This protein binds this small molecule.
Small molecule (SMILES): CC(=O)N[C@H]1[C@H](O[C@H]2[C@H](O)[C@@H](NC(C)=O)CO[C@@H]2CO)O[C@H](CO)[C@@H](O)[C@@H]1O

Sequence of chain 1.I:
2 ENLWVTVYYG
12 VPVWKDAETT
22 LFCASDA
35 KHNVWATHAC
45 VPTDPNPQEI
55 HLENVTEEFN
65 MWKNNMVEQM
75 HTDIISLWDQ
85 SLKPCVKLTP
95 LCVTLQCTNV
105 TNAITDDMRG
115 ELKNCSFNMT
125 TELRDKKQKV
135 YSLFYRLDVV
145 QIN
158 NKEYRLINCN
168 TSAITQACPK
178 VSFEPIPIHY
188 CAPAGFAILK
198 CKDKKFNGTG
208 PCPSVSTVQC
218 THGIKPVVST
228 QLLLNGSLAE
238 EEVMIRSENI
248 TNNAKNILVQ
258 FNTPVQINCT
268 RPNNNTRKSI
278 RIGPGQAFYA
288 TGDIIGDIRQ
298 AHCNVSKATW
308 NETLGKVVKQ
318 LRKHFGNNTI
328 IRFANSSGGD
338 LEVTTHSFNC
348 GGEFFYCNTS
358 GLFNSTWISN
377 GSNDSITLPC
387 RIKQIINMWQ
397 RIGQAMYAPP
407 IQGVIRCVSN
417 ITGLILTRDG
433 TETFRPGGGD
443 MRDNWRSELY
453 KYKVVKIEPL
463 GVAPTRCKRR

Binding-site contacts:
Ligand atom O6 contacts residue ILE292 of chain 1.I at 3.2 Å.
Ligand atom C4 contacts residue ASN271 of chain 1.I at 4.2 Å.
Ligand atom O7 contacts residue ASN271 of chain 1.I at 3.7 Å.
Ligand atom N2 contacts residue ASN271 of chain 1.I at 3.0 Å (h-bond).
Ligand atom O5 contacts residue ILE292 of chain 1.I at 3.7 Å.
Ligand atom C1 contacts residue ILE292 of chain 1.I at 4.3 Å (hydrophobic).
Ligand atom O5 contacts residue ASN271 of chain 1.I at 2.3 Å (h-bond).
Ligand atom O6 contacts residue THR273 of chain 1.I at 3.7 Å.
Ligand atom C3 contacts residue ASN271 of chain 1.I at 3.8 Å.
Ligand atom O6 contacts residue ASN271 of chain 1.I at 4.3 Å.
Ligand atom C7 contacts residue ASN271 of chain 1.I at 3.6 Å.
Ligand atom C1 contacts residue ASN271 of chain 1.I at 1.4 Å.
Ligand atom C5 contacts residue ASN271 of chain 1.I at 3.6 Å.
Ligand atom C2 contacts residue ASN271 of chain 1.I at 2.5 Å.
Ligand atom C6 contacts residue ILE292 of chain 1.I at 4.0 Å (hydrophobic).